Sequence of chain 1.A:
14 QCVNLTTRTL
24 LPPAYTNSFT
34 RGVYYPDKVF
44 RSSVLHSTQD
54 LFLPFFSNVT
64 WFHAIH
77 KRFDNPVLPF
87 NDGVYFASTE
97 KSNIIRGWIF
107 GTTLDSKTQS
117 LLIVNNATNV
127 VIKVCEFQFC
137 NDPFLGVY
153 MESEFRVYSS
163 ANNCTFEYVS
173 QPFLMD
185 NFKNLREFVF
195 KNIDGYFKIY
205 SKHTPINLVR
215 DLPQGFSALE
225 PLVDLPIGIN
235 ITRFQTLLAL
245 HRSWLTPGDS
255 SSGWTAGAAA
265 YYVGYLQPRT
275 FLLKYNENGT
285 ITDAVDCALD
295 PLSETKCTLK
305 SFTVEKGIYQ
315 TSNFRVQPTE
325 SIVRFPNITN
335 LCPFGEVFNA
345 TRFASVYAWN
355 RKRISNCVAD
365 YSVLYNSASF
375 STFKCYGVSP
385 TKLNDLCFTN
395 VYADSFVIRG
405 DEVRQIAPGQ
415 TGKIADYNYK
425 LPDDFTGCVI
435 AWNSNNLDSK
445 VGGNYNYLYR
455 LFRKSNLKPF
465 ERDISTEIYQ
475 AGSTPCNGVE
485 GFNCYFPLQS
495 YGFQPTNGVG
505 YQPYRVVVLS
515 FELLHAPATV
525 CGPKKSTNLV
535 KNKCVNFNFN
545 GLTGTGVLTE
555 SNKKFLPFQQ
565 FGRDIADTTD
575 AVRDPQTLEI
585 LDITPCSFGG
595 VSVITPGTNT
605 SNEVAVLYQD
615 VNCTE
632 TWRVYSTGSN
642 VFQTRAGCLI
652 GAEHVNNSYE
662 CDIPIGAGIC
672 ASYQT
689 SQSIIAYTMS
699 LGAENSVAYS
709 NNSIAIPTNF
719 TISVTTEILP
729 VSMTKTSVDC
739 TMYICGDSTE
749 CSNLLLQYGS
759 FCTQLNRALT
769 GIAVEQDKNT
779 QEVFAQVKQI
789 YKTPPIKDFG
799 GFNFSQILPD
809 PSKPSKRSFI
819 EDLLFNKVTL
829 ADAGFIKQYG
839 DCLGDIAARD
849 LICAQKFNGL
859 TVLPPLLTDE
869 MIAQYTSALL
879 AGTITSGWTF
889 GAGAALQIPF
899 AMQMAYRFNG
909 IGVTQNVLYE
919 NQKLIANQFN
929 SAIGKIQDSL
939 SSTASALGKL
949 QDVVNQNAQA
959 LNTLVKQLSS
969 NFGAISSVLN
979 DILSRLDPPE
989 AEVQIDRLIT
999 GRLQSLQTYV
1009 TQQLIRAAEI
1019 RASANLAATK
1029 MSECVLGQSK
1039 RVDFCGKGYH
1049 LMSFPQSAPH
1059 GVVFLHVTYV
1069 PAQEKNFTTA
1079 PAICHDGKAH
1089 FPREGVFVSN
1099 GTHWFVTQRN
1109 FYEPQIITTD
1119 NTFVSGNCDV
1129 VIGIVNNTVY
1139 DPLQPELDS

A small-molecule ligand and the protein it binds are described below.
Small molecule (SMILES): CC(=O)N[C@@H]1[C@@H](O)[C@H](O)[C@@H](CO)O[C@H]1O

Binding-site contacts:
Ligand atom C2 contacts residue ASN1074 of chain 1.A at 2.5 Å.
Ligand atom C4 contacts residue ASN1074 of chain 1.A at 4.2 Å.
Ligand atom O7 contacts residue ASN1074 of chain 1.A at 3.7 Å.
Ligand atom C7 contacts residue ASN1074 of chain 1.A at 3.0 Å.
Ligand atom C8 contacts residue ASN1074 of chain 1.A at 3.4 Å.
Ligand atom C1 contacts residue GLN895 of chain 1.B at 4.1 Å.
Ligand atom C5 contacts residue ALA706 of chain 1.A at 3.8 Å (hydrophobic).
Ligand atom O5 contacts residue ASN1074 of chain 1.A at 2.3 Å (h-bond).
Ligand atom N2 contacts residue GLN895 of chain 1.B at 4.3 Å.
Ligand atom C1 contacts residue ALA706 of chain 1.A at 4.3 Å (hydrophobic).
Ligand atom C1 contacts residue ASN1074 of chain 1.A at 1.4 Å.
Ligand atom O5 contacts residue ALA706 of chain 1.A at 4.3 Å.
Ligand atom C3 contacts residue ASN1074 of chain 1.A at 3.8 Å.
Ligand atom N2 contacts residue ASN1074 of chain 1.A at 2.7 Å (h-bond).
Ligand atom C8 contacts residue GLU1072 of chain 1.A at 3.5 Å.
Ligand atom C5 contacts residue ASN1074 of chain 1.A at 3.6 Å.

Sequence of chain 1.B:
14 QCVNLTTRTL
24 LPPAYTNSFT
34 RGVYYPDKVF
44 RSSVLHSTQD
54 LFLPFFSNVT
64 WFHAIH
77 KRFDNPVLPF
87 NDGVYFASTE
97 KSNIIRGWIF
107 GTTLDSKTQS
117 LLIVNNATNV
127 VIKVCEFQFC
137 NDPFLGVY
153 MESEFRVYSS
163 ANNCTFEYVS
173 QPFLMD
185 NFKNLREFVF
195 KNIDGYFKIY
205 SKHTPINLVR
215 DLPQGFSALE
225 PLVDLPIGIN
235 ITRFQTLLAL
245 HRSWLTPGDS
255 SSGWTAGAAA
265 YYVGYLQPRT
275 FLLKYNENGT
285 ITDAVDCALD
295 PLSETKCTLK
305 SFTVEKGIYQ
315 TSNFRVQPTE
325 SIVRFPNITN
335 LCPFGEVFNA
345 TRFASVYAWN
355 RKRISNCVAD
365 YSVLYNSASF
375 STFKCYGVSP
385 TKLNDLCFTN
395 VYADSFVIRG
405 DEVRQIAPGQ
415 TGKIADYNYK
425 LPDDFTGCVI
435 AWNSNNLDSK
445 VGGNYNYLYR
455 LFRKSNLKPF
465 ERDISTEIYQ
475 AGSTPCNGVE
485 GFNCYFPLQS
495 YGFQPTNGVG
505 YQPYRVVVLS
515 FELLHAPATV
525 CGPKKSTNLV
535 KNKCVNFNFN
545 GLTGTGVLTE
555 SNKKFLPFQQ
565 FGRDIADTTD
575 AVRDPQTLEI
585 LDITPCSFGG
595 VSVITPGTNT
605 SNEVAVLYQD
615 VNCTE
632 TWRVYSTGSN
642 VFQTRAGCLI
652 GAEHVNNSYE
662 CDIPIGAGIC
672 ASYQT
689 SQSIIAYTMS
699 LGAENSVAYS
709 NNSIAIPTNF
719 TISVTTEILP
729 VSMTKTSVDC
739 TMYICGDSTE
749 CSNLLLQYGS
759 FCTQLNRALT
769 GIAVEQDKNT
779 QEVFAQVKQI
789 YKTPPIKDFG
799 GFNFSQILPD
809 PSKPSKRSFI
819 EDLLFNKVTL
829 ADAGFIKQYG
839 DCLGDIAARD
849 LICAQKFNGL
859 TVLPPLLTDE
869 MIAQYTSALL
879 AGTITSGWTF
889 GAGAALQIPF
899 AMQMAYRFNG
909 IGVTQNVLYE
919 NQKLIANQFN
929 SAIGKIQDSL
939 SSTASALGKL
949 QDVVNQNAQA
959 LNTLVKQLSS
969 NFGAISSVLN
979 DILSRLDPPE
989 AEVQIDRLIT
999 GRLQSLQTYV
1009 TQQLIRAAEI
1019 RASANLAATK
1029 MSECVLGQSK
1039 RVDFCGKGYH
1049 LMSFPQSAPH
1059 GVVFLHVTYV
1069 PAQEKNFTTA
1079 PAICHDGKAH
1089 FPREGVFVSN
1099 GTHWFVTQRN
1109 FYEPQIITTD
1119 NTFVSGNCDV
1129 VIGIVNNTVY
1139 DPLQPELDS